Sequence of chain 6.MA:
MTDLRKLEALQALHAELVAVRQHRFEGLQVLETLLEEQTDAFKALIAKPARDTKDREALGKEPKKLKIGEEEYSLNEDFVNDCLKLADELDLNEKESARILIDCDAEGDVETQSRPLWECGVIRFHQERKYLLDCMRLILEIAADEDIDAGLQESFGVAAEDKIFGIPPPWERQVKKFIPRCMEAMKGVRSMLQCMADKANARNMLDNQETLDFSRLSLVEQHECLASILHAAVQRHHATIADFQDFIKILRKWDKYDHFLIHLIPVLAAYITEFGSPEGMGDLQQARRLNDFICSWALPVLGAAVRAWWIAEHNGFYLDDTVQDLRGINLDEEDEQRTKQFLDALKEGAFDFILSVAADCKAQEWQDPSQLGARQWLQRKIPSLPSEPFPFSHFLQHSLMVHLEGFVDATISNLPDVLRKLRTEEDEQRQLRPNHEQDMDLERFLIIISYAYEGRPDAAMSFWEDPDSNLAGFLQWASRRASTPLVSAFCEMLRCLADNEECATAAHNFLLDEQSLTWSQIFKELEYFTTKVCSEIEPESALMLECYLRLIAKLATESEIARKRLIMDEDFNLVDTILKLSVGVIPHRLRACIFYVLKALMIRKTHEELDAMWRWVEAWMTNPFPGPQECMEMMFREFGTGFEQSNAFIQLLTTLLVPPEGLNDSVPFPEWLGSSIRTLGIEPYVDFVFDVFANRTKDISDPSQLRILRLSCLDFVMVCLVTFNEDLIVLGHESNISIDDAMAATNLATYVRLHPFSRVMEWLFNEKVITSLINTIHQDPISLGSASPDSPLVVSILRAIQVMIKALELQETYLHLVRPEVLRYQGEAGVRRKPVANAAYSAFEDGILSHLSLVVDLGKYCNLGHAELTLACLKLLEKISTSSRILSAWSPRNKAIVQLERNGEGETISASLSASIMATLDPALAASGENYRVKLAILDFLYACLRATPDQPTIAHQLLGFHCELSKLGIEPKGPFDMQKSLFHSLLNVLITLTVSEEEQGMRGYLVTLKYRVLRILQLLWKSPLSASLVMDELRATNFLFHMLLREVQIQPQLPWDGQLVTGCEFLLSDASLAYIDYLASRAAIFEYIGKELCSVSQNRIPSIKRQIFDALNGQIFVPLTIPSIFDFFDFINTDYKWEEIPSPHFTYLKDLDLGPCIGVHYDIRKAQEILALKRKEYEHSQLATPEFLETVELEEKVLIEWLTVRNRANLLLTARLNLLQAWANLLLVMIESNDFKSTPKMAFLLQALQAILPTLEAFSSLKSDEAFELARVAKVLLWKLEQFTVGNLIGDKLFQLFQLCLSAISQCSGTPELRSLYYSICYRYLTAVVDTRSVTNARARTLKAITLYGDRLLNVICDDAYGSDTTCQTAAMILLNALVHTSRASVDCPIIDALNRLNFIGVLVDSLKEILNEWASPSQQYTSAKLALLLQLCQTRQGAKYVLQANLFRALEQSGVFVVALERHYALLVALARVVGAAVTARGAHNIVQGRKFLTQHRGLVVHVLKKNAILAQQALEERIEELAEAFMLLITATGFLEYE

Binding-site contacts:
Ligand atom CD1 contacts residue ILE434 of chain 6.MA at 4.1 Å (hydrophobic).
Ligand atom CD1 contacts residue PRO438 of chain 6.MA at 4.4 Å (hydrophobic).
Ligand atom CG contacts residue ASN492 of chain 6.MA at 4.3 Å.
Ligand atom CG contacts residue GLY495 of chain 6.MA at 4.4 Å.
Ligand atom CB contacts residue GLY495 of chain 6.MA at 3.9 Å.
Ligand atom C contacts residue ARG442 of chain 6.MA at 4.4 Å.
Ligand atom O contacts residue ARG442 of chain 6.MA at 4.3 Å.
Ligand atom N contacts residue SER491 of chain 6.MA at 4.1 Å.
Ligand atom C contacts residue ASN492 of chain 6.MA at 4.0 Å.
Ligand atom CD1 contacts residue ASN492 of chain 6.MA at 3.9 Å.
Ligand atom CD2 contacts residue PRO438 of chain 6.MA at 4.4 Å (hydrophobic).
Ligand atom CE1 contacts residue PRO438 of chain 6.MA at 3.8 Å (hydrophobic).
Ligand atom CZ contacts residue PRO438 of chain 6.MA at 3.4 Å (hydrophobic).
Ligand atom N contacts residue ASN492 of chain 6.MA at 3.3 Å (h-bond).
Ligand atom CB contacts residue PHE496 of chain 6.MA at 3.9 Å (hydrophobic).
Ligand atom CE2 contacts residue ARG442 of chain 6.MA at 3.6 Å.
Ligand atom CZ contacts residue PHE496 of chain 6.MA at 3.9 Å (hydrophobic).
Ligand atom O contacts residue PRO438 of chain 6.MA at 4.0 Å.
Ligand atom CB contacts residue ASN492 of chain 6.MA at 3.8 Å.
Ligand atom CA contacts residue ARG442 of chain 6.MA at 3.6 Å.
Ligand atom CE1 contacts residue ILE434 of chain 6.MA at 3.9 Å (hydrophobic).
Ligand atom O contacts residue ASN492 of chain 6.MA at 4.2 Å.
Ligand atom CG contacts residue PHE496 of chain 6.MA at 4.0 Å (hydrophobic).
Ligand atom CA contacts residue ASN492 of chain 6.MA at 3.3 Å.
Ligand atom N contacts residue ARG442 of chain 6.MA at 4.2 Å.
Ligand atom CE1 contacts residue PHE496 of chain 6.MA at 3.6 Å (hydrophobic).
Ligand atom CE2 contacts residue PRO438 of chain 6.MA at 3.7 Å (hydrophobic).
Ligand atom CD2 contacts residue ARG442 of chain 6.MA at 3.5 Å.
Ligand atom CD1 contacts residue PHE496 of chain 6.MA at 3.7 Å (hydrophobic).

This protein binds this small molecule.
Small molecule (SMILES): N[C@@H](Cc1ccccc1)C(=O)NCC=O